Sequence of chain 3.A:
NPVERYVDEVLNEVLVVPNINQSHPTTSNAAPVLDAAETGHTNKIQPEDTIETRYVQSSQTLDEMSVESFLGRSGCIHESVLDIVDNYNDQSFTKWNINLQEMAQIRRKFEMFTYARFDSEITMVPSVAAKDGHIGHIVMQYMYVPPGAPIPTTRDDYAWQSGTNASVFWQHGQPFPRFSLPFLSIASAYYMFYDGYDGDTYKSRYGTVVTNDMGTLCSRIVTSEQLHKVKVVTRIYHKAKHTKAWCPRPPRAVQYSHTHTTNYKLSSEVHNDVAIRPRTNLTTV

Binding-site contacts:
Ligand atom N2A contacts residue PHE179 of chain 3.A at 3.3 Å.
Ligand atom C4 contacts residue MET214 of chain 3.A at 4.0 Å (hydrophobic).
Ligand atom C4A contacts residue PHE179 of chain 3.A at 3.5 Å (hydrophobic).
Ligand atom N1A contacts residue PHE179 of chain 3.A at 3.2 Å.
Ligand atom C1C contacts residue MET214 of chain 3.A at 3.4 Å (hydrophobic).
Ligand atom C6B contacts residue LEU181 of chain 3.A at 3.5 Å (hydrophobic).
Ligand atom N2A contacts residue TYR144 of chain 3.A at 4.0 Å.
Ligand atom C1B contacts residue ILE98 of chain 3.A at 3.6 Å (hydrophobic).
Ligand atom N1A contacts residue MET124 of chain 3.A at 3.9 Å.
Ligand atom CM6 contacts residue TYR144 of chain 3.A at 3.7 Å (hydrophobic).
Ligand atom C5B contacts residue LEU181 of chain 3.A at 3.6 Å (hydrophobic).
Ligand atom C5 contacts residue MET214 of chain 3.A at 3.7 Å (hydrophobic).
Ligand atom N1A contacts residue LEU217 of chain 3.A at 3.4 Å.
Ligand atom N5A contacts residue LEU217 of chain 3.A at 3.7 Å.
Ligand atom C5B contacts residue TYR144 of chain 3.A at 3.7 Å (hydrophobic).
Ligand atom CM4 contacts residue VAL168 of chain 3.A at 3.9 Å (hydrophobic).
Ligand atom CM3 contacts residue TYR190 of chain 3.A at 3.8 Å (hydrophobic).
Ligand atom O1B contacts residue ILE98 of chain 3.A at 3.1 Å.
Ligand atom CM4 contacts residue TYR142 of chain 3.A at 3.9 Å (hydrophobic).
Ligand atom CM6 contacts residue LEU181 of chain 3.A at 3.8 Å (hydrophobic).
Ligand atom CM4 contacts residue TYR144 of chain 3.A at 3.8 Å (hydrophobic).
Ligand atom C3 contacts residue LEU100 of chain 3.A at 3.7 Å (hydrophobic).
Ligand atom CM6 contacts residue LEU184 of chain 3.A at 3.6 Å (hydrophobic).
Ligand atom C3C contacts residue LEU181 of chain 3.A at 4.0 Å (hydrophobic).
Ligand atom N3A contacts residue TYR144 of chain 3.A at 3.2 Å.
Ligand atom C6B contacts residue ILE98 of chain 3.A at 3.8 Å (hydrophobic).
Ligand atom N3A contacts residue PHE179 of chain 3.A at 3.6 Å.
Ligand atom N2 contacts residue MET214 of chain 3.A at 3.7 Å.
Ligand atom O1 contacts residue LEU100 of chain 3.A at 3.8 Å.
Ligand atom C5 contacts residue LEU100 of chain 3.A at 4.0 Å (hydrophobic).
Ligand atom N2 contacts residue LEU100 of chain 3.A at 3.8 Å.
Ligand atom CM4 contacts residue ALA166 of chain 3.A at 3.1 Å (hydrophobic).
Ligand atom O1 contacts residue MET214 of chain 3.A at 3.2 Å.
Ligand atom N5A contacts residue PHE179 of chain 3.A at 3.2 Å.
Ligand atom CM2 contacts residue ILE77 of chain 3.A at 3.9 Å (hydrophobic).
Ligand atom C4 contacts residue TYR190 of chain 3.A at 3.8 Å (hydrophobic).
Ligand atom CM2 contacts residue ILE122 of chain 3.A at 3.9 Å (hydrophobic).
Ligand atom C1B contacts residue LEU181 of chain 3.A at 3.9 Å (hydrophobic).
Ligand atom C4 contacts residue LEU100 of chain 3.A at 3.8 Å (hydrophobic).
Ligand atom C4A contacts residue TYR144 of chain 3.A at 3.5 Å (hydrophobic).

This small molecule binds to this protein.
Small molecule (SMILES): Cc1cc(CCCOc2c(C)cc(-n3nnc(C)n3)cc2C)on1